This protein binds this small molecule.
Small molecule (SMILES): CC[C@H](C)[C@H](N)C(=O)N[C@@H](CO)C(=O)N[C@@H](CCC(=O)O)C(=O)N[C@H](C=O)C(C)C

Binding-site contacts:
Ligand atom O contacts residue ALA2 of chain 57.E at 4.0 Å.
Ligand atom CG2 contacts residue GLN3 of chain 57.E at 3.5 Å.
Ligand atom CG1 contacts residue ALA2 of chain 57.E at 4.5 Å (hydrophobic).
Ligand atom CG2 contacts residue SER5 of chain 57.E at 3.4 Å.
Ligand atom CG contacts residue VAL4 of chain 57.E at 4.4 Å (hydrophobic).
Ligand atom CB contacts residue VAL4 of chain 57.E at 4.0 Å (hydrophobic).
Ligand atom CG2 contacts residue ALA2 of chain 57.E at 4.0 Å (hydrophobic).
Ligand atom OE2 contacts residue VAL4 of chain 57.E at 3.7 Å.
Ligand atom N contacts residue VAL4 of chain 57.E at 4.3 Å.
Ligand atom O contacts residue GLN3 of chain 57.E at 2.9 Å (h-bond).
Ligand atom CA contacts residue ALA2 of chain 57.E at 3.3 Å (hydrophobic).
Ligand atom CA contacts residue GLN3 of chain 57.E at 4.5 Å.
Ligand atom C contacts residue ALA2 of chain 57.E at 3.5 Å (hydrophobic).
Ligand atom C contacts residue ALA2 of chain 57.E at 4.0 Å (hydrophobic).
Ligand atom CB contacts residue VAL4 of chain 57.E at 4.4 Å (hydrophobic).
Ligand atom O contacts residue VAL4 of chain 57.E at 4.4 Å.
Ligand atom C contacts residue GLN3 of chain 57.E at 3.9 Å.
Ligand atom N contacts residue ALA2 of chain 57.E at 2.8 Å (h-bond).
Ligand atom OE1 contacts residue VAL4 of chain 57.E at 3.6 Å.
Ligand atom CB contacts residue ALA2 of chain 57.E at 3.3 Å (hydrophobic).
Ligand atom OG contacts residue GLN3 of chain 57.E at 3.3 Å (h-bond).
Ligand atom C contacts residue VAL4 of chain 57.E at 4.0 Å (hydrophobic).
Ligand atom N contacts residue GLY1 of chain 57.E at 4.5 Å.
Ligand atom CB contacts residue ALA2 of chain 57.E at 4.4 Å (hydrophobic).
Ligand atom CG1 contacts residue GLN3 of chain 57.E at 3.3 Å.
Ligand atom N contacts residue GLN3 of chain 57.E at 4.5 Å.
Ligand atom OE1 contacts residue ASN25 of chain 57.E at 4.2 Å.
Ligand atom C contacts residue VAL4 of chain 57.E at 3.5 Å (hydrophobic).
Ligand atom N contacts residue VAL4 of chain 57.E at 3.1 Å (h-bond).
Ligand atom O contacts residue VAL4 of chain 57.E at 3.2 Å (h-bond).
Ligand atom CG2 contacts residue VAL4 of chain 57.E at 3.4 Å (hydrophobic).
Ligand atom CB contacts residue GLN3 of chain 57.E at 4.0 Å.
Ligand atom CA contacts residue ALA2 of chain 57.E at 3.9 Å (hydrophobic).
Ligand atom CB contacts residue GLN3 of chain 57.E at 3.7 Å.
Ligand atom CA contacts residue VAL4 of chain 57.E at 3.3 Å (hydrophobic).
Ligand atom CA contacts residue VAL4 of chain 57.E at 4.1 Å (hydrophobic).
Ligand atom CD contacts residue VAL4 of chain 57.E at 3.6 Å (hydrophobic).

Sequence of chain 57.E:
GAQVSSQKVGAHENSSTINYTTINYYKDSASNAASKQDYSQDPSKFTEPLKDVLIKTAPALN